Sequence of chain 44.D:
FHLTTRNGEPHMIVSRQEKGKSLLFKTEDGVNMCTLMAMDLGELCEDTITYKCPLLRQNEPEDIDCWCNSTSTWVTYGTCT

The protein below binds the small molecule below.
Small molecule (SMILES): OC[C@H]1O[C@@H](O)[C@@H](O)[C@@H](O)[C@@H]1O

Binding-site contacts:
Ligand atom O4 contacts residue BMA1 of chain 44.V at 4.0 Å.
Ligand atom O5 contacts residue NAG1 of chain 44.T at 2.5 Å (h-bond).
Ligand atom O2 contacts residue HIS2 of chain 44.D at 3.4 Å (h-bond).
Ligand atom C5 contacts residue NAG1 of chain 44.T at 3.8 Å.
Ligand atom O2 contacts residue NAG1 of chain 44.T at 3.4 Å (h-bond).
Ligand atom C3 contacts residue BMA1 of chain 44.V at 2.5 Å.
Ligand atom O3 contacts residue BMA1 of chain 44.V at 1.1 Å.
Ligand atom O6 contacts residue NAG1 of chain 44.T at 4.5 Å.
Ligand atom C2 contacts residue BMA1 of chain 44.V at 3.2 Å.
Ligand atom C2 contacts residue HIS2 of chain 44.D at 4.5 Å.
Ligand atom C1 contacts residue NAG1 of chain 44.T at 1.7 Å.
Ligand atom C4 contacts residue BMA1 of chain 44.V at 3.6 Å.
Ligand atom C2 contacts residue NAG1 of chain 44.T at 2.9 Å.
Ligand atom C3 contacts residue NAG1 of chain 44.T at 4.1 Å.
Ligand atom O2 contacts residue BMA1 of chain 44.V at 3.0 Å (h-bond).